The small molecule below binds the protein below.
Small molecule (SMILES): CC(=O)N[C@H]1[C@H](O[C@H]2[C@H](O)[C@@H](NC(C)=O)CO[C@@H]2CO)O[C@H](CO)[C@@H](O)[C@@H]1O

Sequence of chain 1.A:
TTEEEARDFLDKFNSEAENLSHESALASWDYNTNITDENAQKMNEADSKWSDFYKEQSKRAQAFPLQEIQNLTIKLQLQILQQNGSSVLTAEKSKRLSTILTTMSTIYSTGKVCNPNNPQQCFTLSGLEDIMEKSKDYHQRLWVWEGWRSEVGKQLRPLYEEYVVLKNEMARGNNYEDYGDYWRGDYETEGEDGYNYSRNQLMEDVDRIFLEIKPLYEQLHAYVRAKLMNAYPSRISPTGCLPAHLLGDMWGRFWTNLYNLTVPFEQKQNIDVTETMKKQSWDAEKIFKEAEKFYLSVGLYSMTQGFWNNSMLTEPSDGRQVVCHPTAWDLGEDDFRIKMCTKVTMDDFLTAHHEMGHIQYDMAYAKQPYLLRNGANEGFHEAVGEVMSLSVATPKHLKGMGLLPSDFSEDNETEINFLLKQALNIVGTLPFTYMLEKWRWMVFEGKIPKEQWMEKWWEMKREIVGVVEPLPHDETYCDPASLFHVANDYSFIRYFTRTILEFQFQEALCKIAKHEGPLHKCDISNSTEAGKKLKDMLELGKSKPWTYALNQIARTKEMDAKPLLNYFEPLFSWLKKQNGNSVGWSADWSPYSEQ

Binding-site contacts:
Ligand atom C8 contacts residue GLU133 of chain 1.A at 3.8 Å.
Ligand atom C2 contacts residue ASN260 of chain 1.A at 2.5 Å.
Ligand atom C4 contacts residue ASN260 of chain 1.A at 4.3 Å.
Ligand atom C8 contacts residue ASN257 of chain 1.A at 3.8 Å.
Ligand atom O5 contacts residue ASN260 of chain 1.A at 2.4 Å (h-bond).
Ligand atom C7 contacts residue ASN260 of chain 1.A at 3.7 Å.
Ligand atom C3 contacts residue ASN260 of chain 1.A at 3.9 Å.
Ligand atom C1 contacts residue ASN260 of chain 1.A at 1.5 Å.
Ligand atom N2 contacts residue ASN260 of chain 1.A at 2.9 Å (h-bond).
Ligand atom O7 contacts residue ASN260 of chain 1.A at 4.1 Å.
Ligand atom C5 contacts residue ASN260 of chain 1.A at 3.8 Å.